Sequence of chain 1.C:
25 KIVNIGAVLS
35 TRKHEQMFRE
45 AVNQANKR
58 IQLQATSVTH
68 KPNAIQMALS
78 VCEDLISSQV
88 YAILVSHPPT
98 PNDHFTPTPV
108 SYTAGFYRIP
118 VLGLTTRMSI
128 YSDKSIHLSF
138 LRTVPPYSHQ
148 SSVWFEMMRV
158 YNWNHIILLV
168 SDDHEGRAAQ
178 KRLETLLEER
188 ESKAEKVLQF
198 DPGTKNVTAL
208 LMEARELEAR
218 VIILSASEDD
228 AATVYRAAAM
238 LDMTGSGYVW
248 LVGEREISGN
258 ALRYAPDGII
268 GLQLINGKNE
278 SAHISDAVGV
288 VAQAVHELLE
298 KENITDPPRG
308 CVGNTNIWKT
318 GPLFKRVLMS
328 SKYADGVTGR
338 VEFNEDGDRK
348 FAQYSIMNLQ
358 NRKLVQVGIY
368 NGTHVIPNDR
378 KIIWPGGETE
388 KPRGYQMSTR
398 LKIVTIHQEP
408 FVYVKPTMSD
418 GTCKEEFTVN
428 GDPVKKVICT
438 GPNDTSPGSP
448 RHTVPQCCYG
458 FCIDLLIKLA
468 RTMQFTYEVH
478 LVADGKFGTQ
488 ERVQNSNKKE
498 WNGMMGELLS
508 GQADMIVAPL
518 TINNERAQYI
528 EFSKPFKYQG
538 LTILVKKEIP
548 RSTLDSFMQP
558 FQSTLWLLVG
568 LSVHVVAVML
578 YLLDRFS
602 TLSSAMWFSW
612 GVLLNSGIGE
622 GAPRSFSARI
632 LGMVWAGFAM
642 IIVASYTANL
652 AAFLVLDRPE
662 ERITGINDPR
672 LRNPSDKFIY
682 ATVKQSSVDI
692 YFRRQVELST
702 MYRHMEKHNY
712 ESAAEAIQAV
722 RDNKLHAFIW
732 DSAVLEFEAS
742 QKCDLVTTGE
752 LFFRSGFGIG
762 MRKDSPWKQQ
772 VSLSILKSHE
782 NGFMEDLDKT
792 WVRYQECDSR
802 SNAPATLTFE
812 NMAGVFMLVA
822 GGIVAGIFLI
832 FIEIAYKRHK

A protein and the small-molecule ligand that binds it are described below.
Small molecule (SMILES): CC(=O)N[C@H]1[C@H](O[C@H]2[C@H](O)[C@@H](NC(C)=O)CO[C@@H]2CO)O[C@H](CO)[C@@H](O)[C@@H]1O

Binding-site contacts:
Ligand atom C2 contacts residue ASN368 of chain 1.C at 2.5 Å.
Ligand atom C8 contacts residue ILE366 of chain 1.C at 4.2 Å (hydrophobic).
Ligand atom C3 contacts residue ASN368 of chain 1.C at 3.8 Å.
Ligand atom C7 contacts residue ASN368 of chain 1.C at 3.5 Å.
Ligand atom O5 contacts residue ASN368 of chain 1.C at 2.5 Å (h-bond).
Ligand atom C1 contacts residue ASN368 of chain 1.C at 1.5 Å.
Ligand atom N2 contacts residue ILE373 of chain 1.C at 4.0 Å.
Ligand atom C5 contacts residue ASN368 of chain 1.C at 3.8 Å.
Ligand atom C5 contacts residue HIS371 of chain 1.C at 3.9 Å.
Ligand atom C4 contacts residue ASN368 of chain 1.C at 4.3 Å.
Ligand atom C1 contacts residue HIS371 of chain 1.C at 4.2 Å.
Ligand atom C6 contacts residue HIS371 of chain 1.C at 4.3 Å.
Ligand atom O5 contacts residue HIS371 of chain 1.C at 4.2 Å.
Ligand atom O3 contacts residue HIS371 of chain 1.C at 3.9 Å.
Ligand atom O7 contacts residue ASN368 of chain 1.C at 3.7 Å.
Ligand atom N2 contacts residue ASN368 of chain 1.C at 2.9 Å (h-bond).